The small molecule below binds the protein below.
Small molecule (SMILES): Cc1cn([C@H]2C[C@H](O)[C@@H](CO[P](=O)(O)C(F)(F)[P](=O)(O)C(F)(F)P(=O)(O)O)O2)c(=O)[nH]c1=O

Sequence of chain 1.A:
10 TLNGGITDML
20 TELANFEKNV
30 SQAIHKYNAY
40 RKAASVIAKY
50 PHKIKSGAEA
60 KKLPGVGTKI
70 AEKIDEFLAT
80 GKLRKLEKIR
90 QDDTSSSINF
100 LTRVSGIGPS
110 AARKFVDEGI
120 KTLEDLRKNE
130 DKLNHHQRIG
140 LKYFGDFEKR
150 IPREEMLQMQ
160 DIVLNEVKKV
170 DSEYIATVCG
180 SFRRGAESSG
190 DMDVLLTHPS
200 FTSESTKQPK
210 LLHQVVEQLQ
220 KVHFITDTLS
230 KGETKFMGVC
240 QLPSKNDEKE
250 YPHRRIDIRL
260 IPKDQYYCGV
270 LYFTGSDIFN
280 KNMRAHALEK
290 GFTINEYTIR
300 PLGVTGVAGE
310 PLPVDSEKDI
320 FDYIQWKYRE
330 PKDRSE

Binding-site contacts:
Ligand atom O3G contacts residue ASP190 of chain 1.A at 2.8 Å (salt-bridge).
Ligand atom C1' contacts residue TYR271 of chain 1.A at 3.2 Å (hydrophobic).
Ligand atom O2B contacts residue SER180 of chain 1.A at 3.6 Å (h-bond).
Ligand atom PB contacts residue MG1 of chain 1.F at 3.0 Å.
Ligand atom C5' contacts residue ASP192 of chain 1.A at 3.2 Å.
Ligand atom O3G contacts residue MG1 of chain 1.F at 2.6 Å.
Ligand atom C1' contacts residue ASN279 of chain 1.A at 3.7 Å.
Ligand atom PA contacts residue MG1 of chain 1.G at 3.6 Å.
Ligand atom PA contacts residue MG1 of chain 1.F at 3.1 Å.
Ligand atom C4 contacts residue ASP276 of chain 1.A at 3.5 Å.
Ligand atom F2A contacts residue MG1 of chain 1.F at 3.5 Å.
Ligand atom O3' contacts residue ARG183 of chain 1.A at 3.4 Å (salt-bridge).
Ligand atom F1B contacts residue SER180 of chain 1.A at 3.0 Å.
Ligand atom O2B contacts residue ASP192 of chain 1.A at 2.7 Å (salt-bridge).
Ligand atom C2' contacts residue GLY274 of chain 1.A at 3.4 Å.
Ligand atom C2' contacts residue TYR271 of chain 1.A at 2.9 Å (hydrophobic).
Ligand atom PG contacts residue MG1 of chain 1.F at 3.5 Å.
Ligand atom O3' contacts residue THR273 of chain 1.A at 3.1 Å.
Ligand atom O2B contacts residue MG1 of chain 1.F at 1.9 Å.
Ligand atom O2 contacts residue ASN279 of chain 1.A at 2.9 Å (h-bond).
Ligand atom O1A contacts residue ASP192 of chain 1.A at 2.8 Å (salt-bridge).
Ligand atom O2G contacts residue SER188 of chain 1.A at 3.6 Å.
Ligand atom O1G contacts residue GLY189 of chain 1.A at 3.1 Å.
Ligand atom O1A contacts residue MG1 of chain 1.G at 2.4 Å.
Ligand atom C4' contacts residue PHE272 of chain 1.A at 3.5 Å (hydrophobic).
Ligand atom C3A contacts residue MG1 of chain 1.F at 3.3 Å.
Ligand atom C2' contacts residue ASN279 of chain 1.A at 3.1 Å.
Ligand atom O1A contacts residue MG1 of chain 1.F at 2.0 Å.
Ligand atom O2B contacts residue GLY179 of chain 1.A at 3.3 Å.
Ligand atom PG contacts residue GLY189 of chain 1.A at 3.3 Å.
Ligand atom O3' contacts residue GLY274 of chain 1.A at 3.1 Å.
Ligand atom O1A contacts residue ASP190 of chain 1.A at 3.0 Å (salt-bridge).
Ligand atom O2 contacts residue TYR271 of chain 1.A at 3.2 Å.
Ligand atom O2G contacts residue SER180 of chain 1.A at 2.8 Å (h-bond).
Ligand atom O1G contacts residue ARG149 of chain 1.A at 3.7 Å.
Ligand atom O3G contacts residue GLY189 of chain 1.A at 3.6 Å.
Ligand atom O1B contacts residue ARG183 of chain 1.A at 3.3 Å (salt-bridge).
Ligand atom F1B contacts residue ARG183 of chain 1.A at 2.9 Å.
Ligand atom O4 contacts residue ASP276 of chain 1.A at 3.7 Å.
Ligand atom O2G contacts residue GLY189 of chain 1.A at 2.7 Å (h-bond).